Sequence of chain 1.B:
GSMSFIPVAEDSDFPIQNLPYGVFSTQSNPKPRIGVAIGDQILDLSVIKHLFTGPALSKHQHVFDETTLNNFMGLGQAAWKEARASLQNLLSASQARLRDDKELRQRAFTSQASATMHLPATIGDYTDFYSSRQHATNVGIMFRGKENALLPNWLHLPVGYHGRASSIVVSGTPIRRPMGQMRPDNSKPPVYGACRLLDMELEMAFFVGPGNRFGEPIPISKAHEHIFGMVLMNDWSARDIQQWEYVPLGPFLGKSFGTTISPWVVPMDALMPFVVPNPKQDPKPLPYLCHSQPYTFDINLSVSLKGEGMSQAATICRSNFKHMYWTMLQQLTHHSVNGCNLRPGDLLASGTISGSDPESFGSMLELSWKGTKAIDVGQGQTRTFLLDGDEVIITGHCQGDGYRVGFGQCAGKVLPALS

This small molecule binds to this protein.
Small molecule (SMILES): C[P](=O)(O)CC(=O)CC(=O)O

Binding-site contacts:
Ligand atom O1 contacts residue ASP128 of chain 1.B at 3.8 Å.
Ligand atom O8 contacts residue ASP235 of chain 1.B at 3.9 Å.
Ligand atom C4 contacts residue PHE129 of chain 1.B at 3.2 Å (hydrophobic).
Ligand atom O1 contacts residue GLU201 of chain 1.B at 3.5 Å (salt-bridge).
Ligand atom P10 contacts residue LYS255 of chain 1.B at 4.0 Å.
Ligand atom C2 contacts residue THR352 of chain 1.B at 3.4 Å.
Ligand atom P10 contacts residue GLN242 of chain 1.B at 3.9 Å.
Ligand atom O1 contacts residue CA1 of chain 1.H at 2.5 Å.
Ligand atom O8 contacts residue ASP128 of chain 1.B at 3.3 Å (salt-bridge).
Ligand atom O3 contacts residue HIS135 of chain 1.B at 3.2 Å.
Ligand atom C4 contacts residue CA1 of chain 1.H at 3.6 Å.
Ligand atom C9 contacts residue LEU249 of chain 1.A at 3.9 Å (hydrophobic).
Ligand atom O1 contacts residue GLY351 of chain 1.B at 3.7 Å.
Ligand atom C15 contacts residue ACT1 of chain 1.J at 3.8 Å.
Ligand atom C2 contacts residue PHE129 of chain 1.B at 3.5 Å (hydrophobic).
Ligand atom C15 contacts residue TYR130 of chain 1.B at 3.8 Å (hydrophobic).
Ligand atom O13 contacts residue LYS255 of chain 1.B at 2.8 Å (salt-bridge).
Ligand atom C4 contacts residue ASP128 of chain 1.B at 3.7 Å.
Ligand atom C5 contacts residue CA1 of chain 1.H at 3.4 Å.
Ligand atom O8 contacts residue CA1 of chain 1.H at 2.5 Å.
Ligand atom O3 contacts residue TYR130 of chain 1.B at 3.3 Å.
Ligand atom O14 contacts residue HIS135 of chain 1.B at 2.7 Å (h-bond).
Ligand atom O8 contacts residue LYS255 of chain 1.B at 3.2 Å.
Ligand atom C5 contacts residue ASP128 of chain 1.B at 3.8 Å.
Ligand atom O13 contacts residue GLN242 of chain 1.B at 2.9 Å (h-bond).
Ligand atom C2 contacts residue CA1 of chain 1.H at 3.4 Å.
Ligand atom O1 contacts residue GLU203 of chain 1.B at 3.4 Å (salt-bridge).
Ligand atom C2 contacts residue GLY351 of chain 1.B at 3.7 Å.
Ligand atom O8 contacts residue GLU201 of chain 1.B at 3.6 Å.
Ligand atom O3 contacts residue GLY351 of chain 1.B at 3.4 Å.
Ligand atom C5 contacts residue TYR161 of chain 1.B at 3.8 Å (hydrophobic).
Ligand atom C2 contacts residue TYR130 of chain 1.B at 3.9 Å (hydrophobic).
Ligand atom C4 contacts residue TYR130 of chain 1.B at 3.7 Å (hydrophobic).
Ligand atom O1 contacts residue THR352 of chain 1.B at 2.7 Å (h-bond).
Ligand atom O8 contacts residue TYR161 of chain 1.B at 3.4 Å (h-bond).
Ligand atom O14 contacts residue TYR130 of chain 1.B at 3.7 Å.
Ligand atom C2 contacts residue HIS135 of chain 1.B at 3.9 Å.
Ligand atom O3 contacts residue PHE129 of chain 1.B at 3.6 Å.
Ligand atom O3 contacts residue THR352 of chain 1.B at 2.9 Å (h-bond).
Ligand atom O13 contacts residue ARG239 of chain 1.B at 2.9 Å (salt-bridge).

Sequence of chain 1.A:
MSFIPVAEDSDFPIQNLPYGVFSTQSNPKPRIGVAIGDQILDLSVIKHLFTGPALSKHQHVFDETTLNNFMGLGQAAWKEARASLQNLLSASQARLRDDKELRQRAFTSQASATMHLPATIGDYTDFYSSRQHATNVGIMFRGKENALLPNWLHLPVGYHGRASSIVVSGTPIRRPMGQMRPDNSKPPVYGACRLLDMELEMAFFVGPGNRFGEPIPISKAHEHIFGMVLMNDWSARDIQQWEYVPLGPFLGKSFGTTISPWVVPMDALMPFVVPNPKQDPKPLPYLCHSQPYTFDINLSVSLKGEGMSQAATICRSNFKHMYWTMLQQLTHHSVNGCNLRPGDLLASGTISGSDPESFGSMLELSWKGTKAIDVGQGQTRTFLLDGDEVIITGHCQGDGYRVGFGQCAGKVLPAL